Binding-site contacts:
Ligand atom N2 contacts residue GLY150 of chain 3.E at 3.4 Å (h-bond).
Ligand atom O7 contacts residue HIS148 of chain 3.E at 3.6 Å (h-bond).
Ligand atom O5 contacts residue THR156 of chain 3.E at 3.8 Å.
Ligand atom C3 contacts residue ASN154 of chain 3.E at 3.8 Å.
Ligand atom C1 contacts residue ASN154 of chain 3.E at 1.4 Å.
Ligand atom C8 contacts residue ASN157 of chain 3.E at 3.6 Å.
Ligand atom C5 contacts residue MET151 of chain 3.E at 3.9 Å (hydrophobic).
Ligand atom O6 contacts residue HIS148 of chain 3.E at 3.8 Å.
Ligand atom N2 contacts residue ASN154 of chain 3.E at 2.9 Å (h-bond).
Ligand atom C4 contacts residue MET151 of chain 3.E at 3.9 Å (hydrophobic).
Ligand atom C6 contacts residue THR156 of chain 3.E at 3.6 Å.
Ligand atom C2 contacts residue MET151 of chain 3.E at 4.2 Å (hydrophobic).
Ligand atom C1 contacts residue THR156 of chain 3.E at 4.0 Å.
Ligand atom C8 contacts residue GLY150 of chain 3.E at 3.7 Å.
Ligand atom O7 contacts residue ASN154 of chain 3.E at 4.2 Å.
Ligand atom C1 contacts residue MET151 of chain 3.E at 4.2 Å (hydrophobic).
Ligand atom C6 contacts residue THR156 of chain 3.E at 3.9 Å.
Ligand atom C4 contacts residue ASN154 of chain 3.E at 4.2 Å.
Ligand atom O6 contacts residue MET151 of chain 3.E at 4.3 Å.
Ligand atom O5 contacts residue ASN154 of chain 3.E at 2.3 Å (h-bond).
Ligand atom C4 contacts residue ASP161 of chain 3.E at 4.0 Å.
Ligand atom O4 contacts residue ASP161 of chain 3.E at 4.0 Å.
Ligand atom C1 contacts residue GLY150 of chain 3.E at 4.0 Å.
Ligand atom C6 contacts residue ASP161 of chain 3.E at 3.6 Å.
Ligand atom O5 contacts residue MET151 of chain 3.E at 3.9 Å.
Ligand atom C5 contacts residue THR156 of chain 3.E at 3.9 Å.
Ligand atom O6 contacts residue THR156 of chain 3.E at 4.4 Å.
Ligand atom C3 contacts residue MET151 of chain 3.E at 4.0 Å (hydrophobic).
Ligand atom O5 contacts residue ASN157 of chain 3.E at 4.0 Å.
Ligand atom O7 contacts residue GLY150 of chain 3.E at 2.9 Å (h-bond).
Ligand atom C5 contacts residue ASN154 of chain 3.E at 3.6 Å.
Ligand atom C6 contacts residue ASN157 of chain 3.E at 3.3 Å.
Ligand atom C7 contacts residue ASN154 of chain 3.E at 3.7 Å.
Ligand atom C5 contacts residue ASP161 of chain 3.E at 4.5 Å.
Ligand atom C2 contacts residue ASN154 of chain 3.E at 2.4 Å.
Ligand atom O5 contacts residue THR156 of chain 3.E at 3.8 Å.
Ligand atom C5 contacts residue THR156 of chain 3.E at 3.8 Å.
Ligand atom C7 contacts residue GLY150 of chain 3.E at 3.0 Å.
Ligand atom C2 contacts residue GLY150 of chain 3.E at 3.7 Å.

Sequence of chain 3.E:
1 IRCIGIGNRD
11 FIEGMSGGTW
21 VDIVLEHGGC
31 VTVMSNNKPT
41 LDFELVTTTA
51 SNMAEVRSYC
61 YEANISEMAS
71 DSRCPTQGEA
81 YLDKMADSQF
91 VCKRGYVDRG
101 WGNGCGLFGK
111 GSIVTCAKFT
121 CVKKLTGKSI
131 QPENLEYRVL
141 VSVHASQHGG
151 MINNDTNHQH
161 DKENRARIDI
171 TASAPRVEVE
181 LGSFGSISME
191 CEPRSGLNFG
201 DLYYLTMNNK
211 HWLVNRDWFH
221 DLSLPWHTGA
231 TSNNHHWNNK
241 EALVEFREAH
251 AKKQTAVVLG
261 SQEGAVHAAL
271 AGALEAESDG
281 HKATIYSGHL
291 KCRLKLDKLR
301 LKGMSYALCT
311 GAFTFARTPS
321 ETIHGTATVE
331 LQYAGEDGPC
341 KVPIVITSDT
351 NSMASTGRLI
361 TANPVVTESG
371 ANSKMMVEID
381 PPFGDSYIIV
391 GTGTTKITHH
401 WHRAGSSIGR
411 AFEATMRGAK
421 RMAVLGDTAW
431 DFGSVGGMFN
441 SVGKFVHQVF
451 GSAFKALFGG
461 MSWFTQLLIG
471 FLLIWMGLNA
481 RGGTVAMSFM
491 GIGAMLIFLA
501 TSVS

A small-molecule ligand and the protein it binds are described below.
Small molecule (SMILES): CC(=O)N[C@H]1[C@H](O[C@H]2[C@H](O)[C@@H](NC(C)=O)CO[C@@H]2CO[C@@H]2O[C@@H](C)[C@@H](O)[C@@H](O)[C@@H]2O)O[C@H](CO)[C@@H](O)[C@@H]1O